Sequence of chain 1.A:
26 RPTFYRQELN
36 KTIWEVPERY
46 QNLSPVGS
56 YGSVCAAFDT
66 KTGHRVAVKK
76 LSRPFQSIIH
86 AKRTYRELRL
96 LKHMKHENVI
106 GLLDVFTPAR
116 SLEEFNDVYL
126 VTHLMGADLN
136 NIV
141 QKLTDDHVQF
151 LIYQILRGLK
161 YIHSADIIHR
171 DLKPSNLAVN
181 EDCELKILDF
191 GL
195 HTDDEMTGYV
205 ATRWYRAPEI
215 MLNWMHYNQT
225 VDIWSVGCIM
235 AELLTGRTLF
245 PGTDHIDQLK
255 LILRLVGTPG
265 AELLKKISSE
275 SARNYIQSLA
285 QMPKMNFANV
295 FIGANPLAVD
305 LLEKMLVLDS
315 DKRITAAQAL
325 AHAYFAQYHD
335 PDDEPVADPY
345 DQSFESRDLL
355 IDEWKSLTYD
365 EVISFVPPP

Binding-site contacts:
Ligand atom C4 contacts residue LEU238 of chain 1.A at 4.2 Å (hydrophobic).
Ligand atom C7 contacts residue ILE296 of chain 1.A at 3.6 Å (hydrophobic).
Ligand atom O1 contacts residue LEU238 of chain 1.A at 3.8 Å.
Ligand atom C4 contacts residue ILE296 of chain 1.A at 4.0 Å (hydrophobic).
Ligand atom C1 contacts residue EDO1 of chain 1.L at 3.7 Å.
Ligand atom C9 contacts residue EDO1 of chain 1.K at 3.5 Å.
Ligand atom C10 contacts residue THR239 of chain 1.A at 4.2 Å.
Ligand atom C5 contacts residue VAL294 of chain 1.A at 3.7 Å (hydrophobic).
Ligand atom C5 contacts residue ILE296 of chain 1.A at 3.5 Å (hydrophobic).
Ligand atom C6 contacts residue ILE296 of chain 1.A at 4.2 Å (hydrophobic).
Ligand atom C3 contacts residue THR239 of chain 1.A at 3.5 Å.
Ligand atom C1 contacts residue THR239 of chain 1.A at 4.2 Å.
Ligand atom O1 contacts residue ILE296 of chain 1.A at 3.9 Å.
Ligand atom C10 contacts residue LEU238 of chain 1.A at 3.3 Å (hydrophobic).
Ligand atom C5 contacts residue THR239 of chain 1.A at 3.9 Å.
Ligand atom C7 contacts residue LEU238 of chain 1.A at 3.7 Å (hydrophobic).
Ligand atom C4 contacts residue THR239 of chain 1.A at 3.8 Å.
Ligand atom C5 contacts residue PHE295 of chain 1.A at 4.0 Å (hydrophobic).
Ligand atom O1 contacts residue THR239 of chain 1.A at 3.6 Å.
Ligand atom C3 contacts residue LEU238 of chain 1.A at 4.3 Å (hydrophobic).
Ligand atom C8 contacts residue LEU238 of chain 1.A at 3.6 Å (hydrophobic).
Ligand atom C10 contacts residue ALA298 of chain 1.A at 4.3 Å (hydrophobic).
Ligand atom O1 contacts residue PHE295 of chain 1.A at 3.5 Å.
Ligand atom C6 contacts residue VAL294 of chain 1.A at 3.3 Å (hydrophobic).
Ligand atom N contacts residue THR239 of chain 1.A at 4.2 Å.
Ligand atom N contacts residue ILE296 of chain 1.A at 3.4 Å (h-bond).
Ligand atom C9 contacts residue LEU238 of chain 1.A at 3.3 Å (hydrophobic).
Ligand atom C2 contacts residue THR239 of chain 1.A at 3.8 Å.
Ligand atom N contacts residue LEU238 of chain 1.A at 3.5 Å (h-bond).
Ligand atom C8 contacts residue EDO1 of chain 1.K at 3.8 Å.
Ligand atom C10 contacts residue PHE295 of chain 1.A at 4.2 Å (hydrophobic).
Ligand atom O1 contacts residue ALA298 of chain 1.A at 4.0 Å.
Ligand atom O contacts residue ILE296 of chain 1.A at 4.3 Å.
Ligand atom C contacts residue EDO1 of chain 1.L at 3.3 Å.
Ligand atom C6 contacts residue THR239 of chain 1.A at 4.1 Å.
Ligand atom C8 contacts residue ILE296 of chain 1.A at 3.8 Å (hydrophobic).
Ligand atom C9 contacts residue ALA298 of chain 1.A at 3.9 Å (hydrophobic).
Ligand atom C2 contacts residue EDO1 of chain 1.L at 4.1 Å.
Ligand atom C10 contacts residue ILE296 of chain 1.A at 3.4 Å (hydrophobic).
Ligand atom C9 contacts residue ILE296 of chain 1.A at 3.7 Å (hydrophobic).

A protein and the small-molecule ligand that binds it are described below.
Small molecule (SMILES): Cc1ccc(N2C(=O)CCC2=O)cc1